Binding-site contacts:
Ligand atom N5 contacts residue ASN250 of chain 1.D at 2.9 Å (h-bond).
Ligand atom C2 contacts residue SER51 of chain 1.E at 3.5 Å.
Ligand atom O2 contacts residue SER51 of chain 1.E at 3.8 Å.
Ligand atom O1B contacts residue TYR251 of chain 1.D at 4.0 Å.
Ligand atom C9 contacts residue LEU39 of chain 1.D at 3.9 Å (hydrophobic).
Ligand atom C1 contacts residue ASN250 of chain 1.D at 3.6 Å.
Ligand atom C1 contacts residue TYR251 of chain 1.D at 3.9 Å (hydrophobic).
Ligand atom O7 contacts residue LYS52 of chain 1.E at 3.3 Å.
Ligand atom O2 contacts residue LYS52 of chain 1.E at 3.3 Å (salt-bridge).
Ligand atom C4 contacts residue HIS248 of chain 1.D at 3.8 Å.
Ligand atom C10 contacts residue HIS248 of chain 1.D at 4.0 Å.
Ligand atom C3 contacts residue GLY108 of chain 1.D at 3.6 Å.
Ligand atom O8 contacts residue ASN250 of chain 1.D at 3.7 Å.
Ligand atom N5 contacts residue HIS248 of chain 1.D at 3.8 Å.
Ligand atom O1A contacts residue TYR251 of chain 1.D at 3.0 Å (h-bond).
Ligand atom C11 contacts residue HIS248 of chain 1.D at 3.6 Å.
Ligand atom C10 contacts residue LEU39 of chain 1.D at 3.9 Å (hydrophobic).
Ligand atom C2 contacts residue LYS52 of chain 1.E at 3.8 Å.
Ligand atom O1 contacts residue SER51 of chain 1.E at 3.8 Å.
Ligand atom C5 contacts residue ASN250 of chain 1.D at 3.3 Å.
Ligand atom C6 contacts residue ASN250 of chain 1.D at 3.3 Å.
Ligand atom O10 contacts residue LYS52 of chain 1.E at 3.8 Å.
Ligand atom O10 contacts residue LEU39 of chain 1.D at 3.9 Å.
Ligand atom O4 contacts residue GLN107 of chain 1.D at 3.6 Å.
Ligand atom O3 contacts residue LYS52 of chain 1.E at 3.5 Å (salt-bridge).
Ligand atom C10 contacts residue GLN107 of chain 1.D at 3.8 Å.
Ligand atom C3 contacts residue LYS52 of chain 1.E at 4.0 Å.
Ligand atom O3 contacts residue SER51 of chain 1.E at 3.9 Å.
Ligand atom O1B contacts residue ASN250 of chain 1.D at 3.0 Å.
Ligand atom O4 contacts residue PHE50 of chain 1.E at 3.6 Å (h-bond).
Ligand atom O4 contacts residue HIS248 of chain 1.D at 3.6 Å.
Ligand atom O10 contacts residue GLN107 of chain 1.D at 3.4 Å (h-bond).
Ligand atom O4 contacts residue GLY108 of chain 1.D at 2.8 Å (h-bond).
Ligand atom O1A contacts residue GLY109 of chain 1.D at 3.8 Å.
Ligand atom C11 contacts residue VAL256 of chain 1.D at 3.7 Å (hydrophobic).
Ligand atom C4 contacts residue ASN250 of chain 1.D at 3.4 Å.
Ligand atom C11 contacts residue LEU39 of chain 1.D at 4.0 Å (hydrophobic).
Ligand atom C11 contacts residue TYR42 of chain 1.D at 3.6 Å (hydrophobic).
Ligand atom O1A contacts residue ASN250 of chain 1.D at 3.6 Å.
Ligand atom C4 contacts residue GLY108 of chain 1.D at 3.3 Å.

Sequence of chain 1.E:
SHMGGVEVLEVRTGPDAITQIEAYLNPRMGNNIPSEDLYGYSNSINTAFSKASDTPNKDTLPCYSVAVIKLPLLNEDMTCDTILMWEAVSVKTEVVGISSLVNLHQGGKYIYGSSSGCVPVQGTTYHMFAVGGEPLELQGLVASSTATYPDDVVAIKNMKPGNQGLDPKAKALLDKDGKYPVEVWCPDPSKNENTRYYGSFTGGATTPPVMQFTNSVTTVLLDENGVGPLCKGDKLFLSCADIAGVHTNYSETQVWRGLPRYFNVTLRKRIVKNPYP

This small molecule binds to this protein.
Small molecule (SMILES): CC(=O)N[C@H]1[C@H]([C@H](O)[C@H](O)CO)O[C@@](O[C@@H]2[C@@H](O)[C@H](O)O[C@H](CO)[C@@H]2O)(C(=O)O)C[C@@H]1O

Sequence of chain 1.D:
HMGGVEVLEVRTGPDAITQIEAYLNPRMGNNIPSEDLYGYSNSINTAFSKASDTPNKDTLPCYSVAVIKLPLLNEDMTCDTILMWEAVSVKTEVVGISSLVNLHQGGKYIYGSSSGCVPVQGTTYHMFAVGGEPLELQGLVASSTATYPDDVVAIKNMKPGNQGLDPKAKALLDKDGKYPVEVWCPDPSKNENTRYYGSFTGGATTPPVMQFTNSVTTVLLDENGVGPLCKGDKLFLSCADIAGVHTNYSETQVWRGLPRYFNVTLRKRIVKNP